Sequence of chain 31.E:
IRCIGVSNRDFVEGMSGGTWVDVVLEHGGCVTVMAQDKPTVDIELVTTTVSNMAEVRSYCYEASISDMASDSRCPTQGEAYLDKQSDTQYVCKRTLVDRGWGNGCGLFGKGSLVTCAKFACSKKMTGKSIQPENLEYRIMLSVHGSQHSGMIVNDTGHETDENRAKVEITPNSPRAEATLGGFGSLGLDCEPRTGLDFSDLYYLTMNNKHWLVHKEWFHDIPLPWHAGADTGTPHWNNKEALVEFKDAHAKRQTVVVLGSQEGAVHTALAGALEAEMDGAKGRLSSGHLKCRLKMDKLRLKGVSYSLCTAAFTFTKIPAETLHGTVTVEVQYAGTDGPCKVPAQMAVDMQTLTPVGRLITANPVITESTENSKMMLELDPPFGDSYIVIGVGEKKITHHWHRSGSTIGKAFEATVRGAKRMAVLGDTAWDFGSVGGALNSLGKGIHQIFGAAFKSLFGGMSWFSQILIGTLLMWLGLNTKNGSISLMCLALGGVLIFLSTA

Binding-site contacts:
Ligand atom C7 contacts residue THR156 of chain 31.E at 3.9 Å.
Ligand atom C2 contacts residue ASN154 of chain 31.E at 3.5 Å.
Ligand atom C1 contacts residue THR156 of chain 31.E at 3.6 Å.
Ligand atom O5 contacts residue ASN154 of chain 31.E at 4.0 Å.
Ligand atom C2 contacts residue THR156 of chain 31.E at 4.2 Å.
Ligand atom O7 contacts residue ASN154 of chain 31.E at 2.6 Å (h-bond).
Ligand atom N2 contacts residue ASN154 of chain 31.E at 3.8 Å.
Ligand atom C8 contacts residue THR156 of chain 31.E at 4.0 Å.
Ligand atom C6 contacts residue MET151 of chain 31.E at 4.5 Å (hydrophobic).
Ligand atom C7 contacts residue ASN154 of chain 31.E at 3.3 Å.
Ligand atom C1 contacts residue ASN154 of chain 31.E at 3.4 Å.
Ligand atom C8 contacts residue ASN154 of chain 31.E at 3.6 Å.
Ligand atom N2 contacts residue THR156 of chain 31.E at 3.6 Å (h-bond).
Ligand atom O6 contacts residue MET151 of chain 31.E at 3.4 Å.

This small molecule binds to this protein.
Small molecule (SMILES): CC(=O)N[C@H]1[C@H](O[C@H]2[C@H](O)[C@@H](NC(C)=O)CO[C@@H]2CO)O[C@H](CO)[C@@H](O)[C@@H]1O